Binding-site contacts:
Ligand atom C4 contacts residue ALA126 of chain 1.Z at 3.8 Å (hydrophobic).
Ligand atom C2 contacts residue ASP124 of chain 1.Z at 3.6 Å.
Ligand atom C2 contacts residue ASN1 of chain 1.KA at 2.4 Å.
Ligand atom O8 contacts residue GLN22 of chain 1.R at 4.1 Å.
Ligand atom O8 contacts residue ASN1 of chain 1.KA at 4.2 Å.
Ligand atom C3 contacts residue ASN1 of chain 1.KA at 3.8 Å.
Ligand atom O contacts residue GLN2 of chain 1.KA at 3.4 Å (h-bond).
Ligand atom C2 contacts residue GLN22 of chain 1.R at 4.2 Å.
Ligand atom C4 contacts residue ALA125 of chain 1.Z at 4.1 Å (hydrophobic).
Ligand atom C1 contacts residue ASP124 of chain 1.Z at 3.9 Å.
Ligand atom O contacts residue ASN1 of chain 1.KA at 2.3 Å (h-bond).
Ligand atom C1 contacts residue GLN2 of chain 1.KA at 4.0 Å.
Ligand atom C5 contacts residue LEU91 of chain 1.Z at 4.3 Å (hydrophobic).
Ligand atom O contacts residue GLN22 of chain 1.R at 3.6 Å.
Ligand atom C1 contacts residue ASN1 of chain 1.KA at 1.3 Å.
Ligand atom C1 contacts residue GLN22 of chain 1.R at 3.5 Å.

Sequence of chain 1.R:
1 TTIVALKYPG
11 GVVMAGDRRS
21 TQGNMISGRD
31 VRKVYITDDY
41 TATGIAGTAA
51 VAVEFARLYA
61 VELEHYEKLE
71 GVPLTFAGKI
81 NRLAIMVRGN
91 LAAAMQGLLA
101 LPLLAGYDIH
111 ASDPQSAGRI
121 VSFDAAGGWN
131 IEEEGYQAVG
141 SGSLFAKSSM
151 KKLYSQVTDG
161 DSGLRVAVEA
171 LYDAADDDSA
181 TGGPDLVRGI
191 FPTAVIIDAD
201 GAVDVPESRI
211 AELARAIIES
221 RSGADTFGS

Sequence of chain 1.KA:
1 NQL

Sequence of chain 1.Z:
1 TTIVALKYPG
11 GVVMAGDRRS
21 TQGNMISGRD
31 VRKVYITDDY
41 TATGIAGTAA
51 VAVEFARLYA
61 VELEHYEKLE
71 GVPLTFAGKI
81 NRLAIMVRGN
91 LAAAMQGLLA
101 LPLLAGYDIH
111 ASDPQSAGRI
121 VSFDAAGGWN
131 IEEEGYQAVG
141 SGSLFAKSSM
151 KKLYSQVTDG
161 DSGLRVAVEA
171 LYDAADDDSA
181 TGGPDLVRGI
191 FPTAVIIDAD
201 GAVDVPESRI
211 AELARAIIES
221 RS

A small-molecule ligand and the protein it binds are described below.
Small molecule (SMILES): CCCCCCCCC[C@@H](O)CC(=O)O